Sequence of chain 1.A:
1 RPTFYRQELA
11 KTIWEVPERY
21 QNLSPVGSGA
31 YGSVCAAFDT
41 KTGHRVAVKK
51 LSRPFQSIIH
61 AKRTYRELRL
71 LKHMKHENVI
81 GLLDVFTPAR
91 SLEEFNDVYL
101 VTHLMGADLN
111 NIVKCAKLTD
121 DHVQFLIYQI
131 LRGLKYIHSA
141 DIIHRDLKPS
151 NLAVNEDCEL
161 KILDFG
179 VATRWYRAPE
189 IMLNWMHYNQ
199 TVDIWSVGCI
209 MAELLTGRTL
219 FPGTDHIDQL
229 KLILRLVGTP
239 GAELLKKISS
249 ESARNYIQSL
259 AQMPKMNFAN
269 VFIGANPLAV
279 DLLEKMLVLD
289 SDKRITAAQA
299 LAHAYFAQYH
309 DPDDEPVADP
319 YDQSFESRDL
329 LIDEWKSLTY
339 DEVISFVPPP

Binding-site contacts:
Ligand atom C50 contacts residue THR102 of chain 1.A at 3.4 Å.
Ligand atom C9 contacts residue LYS49 of chain 1.A at 3.6 Å.
Ligand atom O8 contacts residue GLU67 of chain 1.A at 2.8 Å (salt-bridge).
Ligand atom N1 contacts residue ASP164 of chain 1.A at 3.6 Å (salt-bridge).
Ligand atom C18 contacts residue MET105 of chain 1.A at 3.3 Å (hydrophobic).
Ligand atom C17 contacts residue ALA107 of chain 1.A at 3.6 Å (hydrophobic).
Ligand atom N75 contacts residue TYR31 of chain 1.A at 3.5 Å.
Ligand atom O18 contacts residue ARG66 of chain 1.A at 3.4 Å.
Ligand atom C20 contacts residue GLU67 of chain 1.A at 3.1 Å.
Ligand atom C25 contacts residue GLU67 of chain 1.A at 3.4 Å.
Ligand atom C1 contacts residue TYR31 of chain 1.A at 3.4 Å (hydrophobic).
Ligand atom C14 contacts residue ASP164 of chain 1.A at 3.2 Å.
Ligand atom C22 contacts residue THR102 of chain 1.A at 3.5 Å.
Ligand atom O15 contacts residue ILE80 of chain 1.A at 3.7 Å.
Ligand atom C9 contacts residue GLY166 of chain 1.A at 3.7 Å.
Ligand atom C24 contacts residue LYS49 of chain 1.A at 3.4 Å.
Ligand atom O15 contacts residue ASP164 of chain 1.A at 2.8 Å (salt-bridge).
Ligand atom C9 contacts residue ASP164 of chain 1.A at 3.3 Å.
Ligand atom C4 contacts residue ASP164 of chain 1.A at 3.6 Å.
Ligand atom C18 contacts residue TYR31 of chain 1.A at 3.4 Å (hydrophobic).
Ligand atom N1 contacts residue GLU67 of chain 1.A at 3.0 Å (salt-bridge).
Ligand atom C17 contacts residue ASP108 of chain 1.A at 3.6 Å.
Ligand atom C50 contacts residue LEU163 of chain 1.A at 3.6 Å (hydrophobic).
Ligand atom O62 contacts residue LEU104 of chain 1.A at 3.6 Å.
Ligand atom C76 contacts residue TYR31 of chain 1.A at 3.4 Å (hydrophobic).
Ligand atom C24 contacts residue THR102 of chain 1.A at 3.6 Å.
Ligand atom C53 contacts residue ALA47 of chain 1.A at 3.6 Å (hydrophobic).
Ligand atom C23 contacts residue THR102 of chain 1.A at 3.5 Å.
Ligand atom O62 contacts residue MET105 of chain 1.A at 2.8 Å (h-bond).
Ligand atom C5 contacts residue GLU67 of chain 1.A at 3.6 Å.
Ligand atom C16 contacts residue ASP108 of chain 1.A at 3.4 Å.
Ligand atom C9 contacts residue GLU67 of chain 1.A at 3.2 Å.
Ligand atom C1 contacts residue MET105 of chain 1.A at 3.6 Å (hydrophobic).
Ligand atom N1 contacts residue LEU71 of chain 1.A at 3.6 Å.
Ligand atom O62 contacts residue ALA47 of chain 1.A at 3.6 Å.
Ligand atom C7 contacts residue ASP164 of chain 1.A at 3.6 Å.
Ligand atom C13 contacts residue MET74 of chain 1.A at 3.4 Å (hydrophobic).
Ligand atom N16 contacts residue ASP164 of chain 1.A at 3.4 Å (salt-bridge).
Ligand atom C6 contacts residue ASP164 of chain 1.A at 3.5 Å.
Ligand atom C17 contacts residue GLY106 of chain 1.A at 3.6 Å.

This small molecule binds to this protein.
Small molecule (SMILES): COc1c(NC(=O)c2ccc(C)c(-n3cc(C(=O)NCc4ccccc4)nn3)c2)cc(C(C)(C)C)cc1NS(C)(=O)=O